Sequence of chain 2.D:
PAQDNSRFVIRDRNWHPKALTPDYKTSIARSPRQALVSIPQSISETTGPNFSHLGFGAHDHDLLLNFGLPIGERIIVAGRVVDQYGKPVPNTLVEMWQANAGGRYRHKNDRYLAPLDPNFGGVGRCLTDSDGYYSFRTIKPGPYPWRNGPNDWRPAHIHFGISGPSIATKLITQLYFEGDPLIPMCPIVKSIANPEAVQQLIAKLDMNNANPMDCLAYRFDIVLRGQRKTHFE

Binding-site contacts:
Ligand atom O4 contacts residue HIS160 of chain 2.D at 3.0 Å (h-bond).
Ligand atom C3 contacts residue ILE191 of chain 2.D at 3.7 Å (hydrophobic).
Ligand atom C3 contacts residue PRO15 of chain 2.C at 3.9 Å (hydrophobic).
Ligand atom C6 contacts residue TRP149 of chain 2.D at 4.0 Å (hydrophobic).
Ligand atom O2 contacts residue TRP149 of chain 2.D at 3.4 Å.
Ligand atom C1 contacts residue TRP149 of chain 2.D at 3.9 Å (hydrophobic).
Ligand atom O4 contacts residue ARG157 of chain 2.D at 3.0 Å (salt-bridge).
Ligand atom C4 contacts residue TYR147 of chain 2.D at 2.8 Å (hydrophobic).
Ligand atom CL3 contacts residue ARG157 of chain 2.D at 3.3 Å.
Ligand atom C4 contacts residue FE1 of chain 2.Q at 3.2 Å.
Ligand atom O1 contacts residue TRP149 of chain 2.D at 3.9 Å.
Ligand atom C4 contacts residue ARG157 of chain 2.D at 3.6 Å.
Ligand atom C7 contacts residue TRP149 of chain 2.D at 3.6 Å (hydrophobic).
Ligand atom C7 contacts residue TYR24 of chain 2.D at 3.8 Å (hydrophobic).
Ligand atom C5 contacts residue TYR147 of chain 2.D at 2.9 Å (hydrophobic).
Ligand atom C3 contacts residue TYR147 of chain 2.D at 4.1 Å (hydrophobic).
Ligand atom C3 contacts residue ARG157 of chain 2.D at 3.7 Å.
Ligand atom C2 contacts residue ILE191 of chain 2.D at 3.4 Å (hydrophobic).
Ligand atom C2 contacts residue GLY14 of chain 2.C at 3.8 Å.
Ligand atom O4 contacts residue HIS162 of chain 2.D at 3.5 Å (h-bond).
Ligand atom CL3 contacts residue HIS162 of chain 2.D at 3.4 Å.
Ligand atom O4 contacts residue TYR147 of chain 2.D at 2.0 Å (h-bond).
Ligand atom C3 contacts residue GLY14 of chain 2.C at 3.9 Å.
Ligand atom C6 contacts residue PRO15 of chain 2.C at 3.6 Å (hydrophobic).
Ligand atom C1 contacts residue PRO15 of chain 2.C at 3.3 Å (hydrophobic).
Ligand atom C2 contacts residue PRO15 of chain 2.C at 3.5 Å (hydrophobic).
Ligand atom C2 contacts residue TYR24 of chain 2.D at 3.8 Å (hydrophobic).
Ligand atom CL3 contacts residue GLY14 of chain 2.C at 3.8 Å.
Ligand atom O1 contacts residue TYR24 of chain 2.D at 2.6 Å (h-bond).
Ligand atom C5 contacts residue ARG157 of chain 2.D at 4.0 Å.
Ligand atom O4 contacts residue TYR108 of chain 2.D at 3.5 Å (h-bond).
Ligand atom O1 contacts residue ARG133 of chain 2.C at 3.6 Å.
Ligand atom CL3 contacts residue THR12 of chain 2.C at 3.6 Å.
Ligand atom O4 contacts residue FE1 of chain 2.Q at 2.0 Å.
Ligand atom C5 contacts residue PRO15 of chain 2.C at 4.0 Å (hydrophobic).
Ligand atom CL3 contacts residue GLN177 of chain 2.D at 3.1 Å.
Ligand atom C5 contacts residue FE1 of chain 2.Q at 4.0 Å.
Ligand atom C7 contacts residue PRO15 of chain 2.C at 3.7 Å (hydrophobic).
Ligand atom CL3 contacts residue ILE191 of chain 2.D at 3.8 Å.
Ligand atom C3 contacts residue FE1 of chain 2.Q at 4.0 Å.

Sequence of chain 2.C:
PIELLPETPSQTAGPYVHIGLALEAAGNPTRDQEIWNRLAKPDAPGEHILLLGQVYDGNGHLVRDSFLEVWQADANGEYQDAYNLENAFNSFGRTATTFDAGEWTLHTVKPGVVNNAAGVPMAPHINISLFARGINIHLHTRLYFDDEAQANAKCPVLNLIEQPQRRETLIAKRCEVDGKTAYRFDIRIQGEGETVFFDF

The small molecule below binds the protein below.
Small molecule (SMILES): O=C(O)c1ccc(O)c(Cl)c1